Sequence of chain 1.A:
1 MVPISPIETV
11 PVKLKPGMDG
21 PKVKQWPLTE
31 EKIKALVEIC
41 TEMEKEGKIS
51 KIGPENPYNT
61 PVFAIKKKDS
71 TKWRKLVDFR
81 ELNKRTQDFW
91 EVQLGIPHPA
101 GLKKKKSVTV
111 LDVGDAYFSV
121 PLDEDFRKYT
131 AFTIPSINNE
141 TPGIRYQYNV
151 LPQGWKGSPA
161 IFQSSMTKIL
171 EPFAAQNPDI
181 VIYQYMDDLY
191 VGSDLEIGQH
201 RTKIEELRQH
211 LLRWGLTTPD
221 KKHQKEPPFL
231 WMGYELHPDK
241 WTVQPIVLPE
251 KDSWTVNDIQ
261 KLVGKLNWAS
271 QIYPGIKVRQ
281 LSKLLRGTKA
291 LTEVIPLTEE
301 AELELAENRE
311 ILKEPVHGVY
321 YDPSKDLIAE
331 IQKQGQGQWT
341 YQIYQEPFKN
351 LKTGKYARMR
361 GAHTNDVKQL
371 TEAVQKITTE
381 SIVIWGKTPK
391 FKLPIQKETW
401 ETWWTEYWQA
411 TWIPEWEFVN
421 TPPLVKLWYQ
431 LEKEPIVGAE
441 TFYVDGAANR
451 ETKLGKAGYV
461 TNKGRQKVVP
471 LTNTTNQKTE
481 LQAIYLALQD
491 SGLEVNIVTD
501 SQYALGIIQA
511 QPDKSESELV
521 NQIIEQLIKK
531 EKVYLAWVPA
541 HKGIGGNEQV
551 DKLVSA

Sequence of chain 1.B:
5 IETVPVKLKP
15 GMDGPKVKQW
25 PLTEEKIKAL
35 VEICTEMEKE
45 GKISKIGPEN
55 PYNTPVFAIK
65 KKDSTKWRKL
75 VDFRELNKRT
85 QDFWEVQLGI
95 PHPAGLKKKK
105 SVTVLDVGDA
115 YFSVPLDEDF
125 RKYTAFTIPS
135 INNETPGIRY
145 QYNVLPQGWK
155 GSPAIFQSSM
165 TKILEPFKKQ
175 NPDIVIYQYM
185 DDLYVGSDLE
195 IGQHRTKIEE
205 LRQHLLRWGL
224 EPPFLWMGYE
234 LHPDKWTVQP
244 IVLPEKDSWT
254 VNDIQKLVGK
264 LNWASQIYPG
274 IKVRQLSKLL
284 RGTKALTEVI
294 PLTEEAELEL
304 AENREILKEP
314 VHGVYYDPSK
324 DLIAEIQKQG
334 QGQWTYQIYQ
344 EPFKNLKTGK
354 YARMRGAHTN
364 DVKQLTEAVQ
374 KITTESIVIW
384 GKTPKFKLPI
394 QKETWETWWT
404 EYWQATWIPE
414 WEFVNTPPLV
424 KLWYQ

Binding-site contacts:
Ligand atom C12 contacts residue LYS103 of chain 1.A at 3.7 Å.
Ligand atom N5 contacts residue PRO238 of chain 1.A at 3.4 Å (h-bond).
Ligand atom C12 contacts residue LEU102 of chain 1.A at 3.7 Å (hydrophobic).
Ligand atom C7 contacts residue PRO97 of chain 1.A at 3.8 Å (hydrophobic).
Ligand atom C8 contacts residue VAL181 of chain 1.A at 3.7 Å (hydrophobic).
Ligand atom C19 contacts residue HIS237 of chain 1.A at 3.2 Å.
Ligand atom N3 contacts residue LEU102 of chain 1.A at 3.7 Å.
Ligand atom C14 contacts residue HIS237 of chain 1.A at 3.2 Å.
Ligand atom C16 contacts residue LYS103 of chain 1.A at 3.4 Å.
Ligand atom C19 contacts residue PRO238 of chain 1.A at 3.8 Å (hydrophobic).
Ligand atom N4 contacts residue LYS103 of chain 1.A at 2.7 Å (salt-bridge).
Ligand atom C20 contacts residue TRP231 of chain 1.A at 3.4 Å (hydrophobic).
Ligand atom N2 contacts residue LYS105 of chain 1.A at 3.7 Å.
Ligand atom N2 contacts residue LYS103 of chain 1.A at 3.2 Å (salt-bridge).
Ligand atom N5 contacts residue PRO227 of chain 1.A at 3.6 Å.
Ligand atom N4 contacts residue LYS105 of chain 1.A at 3.8 Å.
Ligand atom C7 contacts residue TYR183 of chain 1.A at 3.6 Å (hydrophobic).
Ligand atom C15 contacts residue LYS103 of chain 1.A at 3.1 Å.
Ligand atom C21 contacts residue TYR190 of chain 1.A at 3.7 Å (hydrophobic).
Ligand atom N6 contacts residue PHE229 of chain 1.A at 3.8 Å.
Ligand atom C15 contacts residue LYS105 of chain 1.A at 3.6 Å.
Ligand atom N6 contacts residue TRP231 of chain 1.A at 3.4 Å.
Ligand atom C13 contacts residue HIS237 of chain 1.A at 3.5 Å.
Ligand atom C6 contacts residue TYR183 of chain 1.A at 3.5 Å (hydrophobic).
Ligand atom C14 contacts residue TYR320 of chain 1.A at 3.7 Å (hydrophobic).
Ligand atom N6 contacts residue LYS225 of chain 1.A at 3.3 Å (salt-bridge).
Ligand atom C9 contacts residue GLU138 of chain 1.B at 3.5 Å.
Ligand atom C1 contacts residue TYR183 of chain 1.A at 3.5 Å (hydrophobic).
Ligand atom C21 contacts residue LEU236 of chain 1.A at 3.8 Å (hydrophobic).
Ligand atom N5 contacts residue LEU236 of chain 1.A at 3.2 Å (h-bond).
Ligand atom N5 contacts residue HIS237 of chain 1.A at 3.2 Å.
Ligand atom C14 contacts residue PRO238 of chain 1.A at 3.6 Å (hydrophobic).
Ligand atom C22 contacts residue TYR190 of chain 1.A at 3.5 Å (hydrophobic).
Ligand atom C22 contacts residue TRP231 of chain 1.A at 3.2 Å (hydrophobic).
Ligand atom C2 contacts residue TYR183 of chain 1.A at 3.4 Å (hydrophobic).
Ligand atom N1 contacts residue TYR183 of chain 1.A at 3.7 Å.
Ligand atom N4 contacts residue LEU102 of chain 1.A at 3.5 Å.
Ligand atom C3 contacts residue TYR183 of chain 1.A at 3.8 Å (hydrophobic).
Ligand atom C4 contacts residue TYR190 of chain 1.A at 3.5 Å (hydrophobic).
Ligand atom N6 contacts residue TYR190 of chain 1.A at 3.1 Å (h-bond).

This protein binds this small molecule.
Small molecule (SMILES): Cc1cc(/C=C/C#N)cc(C)c1Nc1ccnc(Nc2ccc(C#N)cc2)n1